Binding-site contacts:
Ligand atom CA contacts residue TYR21 of chain 1.B at 3.8 Å (hydrophobic).
Ligand atom OXT contacts residue ASN62 of chain 1.A at 3.3 Å.
Ligand atom CAA contacts residue ILE106 of chain 1.B at 3.6 Å (hydrophobic).
Ligand atom OAC contacts residue SER63 of chain 1.A at 2.8 Å (h-bond).
Ligand atom CAA contacts residue MET74 of chain 1.B at 4.1 Å (hydrophobic).
Ligand atom O contacts residue TYR54 of chain 1.A at 3.5 Å.
Ligand atom OAE contacts residue ASN71 of chain 1.B at 3.3 Å (h-bond).
Ligand atom CAK contacts residue TYR75 of chain 1.B at 4.2 Å (hydrophobic).
Ligand atom N contacts residue ASN62 of chain 1.A at 3.3 Å (h-bond).
Ligand atom N contacts residue TYR75 of chain 1.B at 3.6 Å.
Ligand atom C contacts residue ASN71 of chain 1.B at 3.2 Å.
Ligand atom CA contacts residue ASN71 of chain 1.B at 4.0 Å.
Ligand atom CA contacts residue ILE55 of chain 1.A at 3.7 Å (hydrophobic).
Ligand atom CAK contacts residue ASN71 of chain 1.B at 3.9 Å.
Ligand atom CAJ contacts residue ASN62 of chain 1.A at 3.6 Å.
Ligand atom CAJ contacts residue SER63 of chain 1.A at 3.3 Å.
Ligand atom CAG contacts residue ASN62 of chain 1.A at 3.5 Å.
Ligand atom CAK contacts residue ASN62 of chain 1.A at 4.0 Å.
Ligand atom OXT contacts residue ASN71 of chain 1.B at 3.4 Å (h-bond).
Ligand atom C contacts residue ILE55 of chain 1.A at 3.6 Å (hydrophobic).
Ligand atom OAE contacts residue VAL64 of chain 1.A at 4.1 Å.
Ligand atom CAJ contacts residue ILE108 of chain 1.B at 3.6 Å (hydrophobic).
Ligand atom N contacts residue THR58 of chain 1.A at 4.0 Å.
Ligand atom OAC contacts residue ASN62 of chain 1.A at 3.4 Å.
Ligand atom OAE contacts residue ILE108 of chain 1.B at 3.5 Å.
Ligand atom O contacts residue TYR21 of chain 1.B at 2.7 Å (h-bond).
Ligand atom CA contacts residue TYR75 of chain 1.B at 3.2 Å (hydrophobic).
Ligand atom OAE contacts residue ASN62 of chain 1.A at 3.5 Å.
Ligand atom C contacts residue TYR54 of chain 1.A at 3.6 Å (hydrophobic).
Ligand atom OAE contacts residue SER63 of chain 1.A at 2.6 Å (h-bond).
Ligand atom OAC contacts residue ILE108 of chain 1.B at 3.8 Å.
Ligand atom CAG contacts residue HIS60 of chain 1.A at 4.2 Å.
Ligand atom CAK contacts residue ILE108 of chain 1.B at 4.2 Å (hydrophobic).
Ligand atom C contacts residue TYR21 of chain 1.B at 3.6 Å (hydrophobic).
Ligand atom OXT contacts residue TYR54 of chain 1.A at 2.6 Å (h-bond).
Ligand atom O contacts residue ASN71 of chain 1.B at 3.0 Å (h-bond).
Ligand atom CAG contacts residue ILE106 of chain 1.B at 4.0 Å (hydrophobic).
Ligand atom CAA contacts residue TYR75 of chain 1.B at 3.5 Å (hydrophobic).
Ligand atom CAG contacts residue ILE108 of chain 1.B at 4.0 Å (hydrophobic).
Ligand atom O contacts residue ILE55 of chain 1.A at 3.5 Å.

Sequence of chain 1.B:
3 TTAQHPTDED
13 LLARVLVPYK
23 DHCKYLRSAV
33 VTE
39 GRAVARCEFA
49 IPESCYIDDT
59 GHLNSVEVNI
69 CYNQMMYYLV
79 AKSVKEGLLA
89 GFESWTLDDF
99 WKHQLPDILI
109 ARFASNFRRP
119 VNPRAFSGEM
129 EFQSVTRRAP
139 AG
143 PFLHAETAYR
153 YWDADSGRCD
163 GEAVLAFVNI

A small-molecule ligand and the protein it binds are described below.
Small molecule (SMILES): C[C@H](CC(=O)O)NCC(=O)O

Sequence of chain 1.A:
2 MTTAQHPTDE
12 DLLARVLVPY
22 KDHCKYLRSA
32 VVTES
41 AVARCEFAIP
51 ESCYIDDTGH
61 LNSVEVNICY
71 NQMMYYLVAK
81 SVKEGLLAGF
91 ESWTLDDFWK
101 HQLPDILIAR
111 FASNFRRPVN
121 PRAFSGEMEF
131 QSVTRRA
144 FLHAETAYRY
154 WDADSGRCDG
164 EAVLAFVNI